Sequence of chain 1.V:
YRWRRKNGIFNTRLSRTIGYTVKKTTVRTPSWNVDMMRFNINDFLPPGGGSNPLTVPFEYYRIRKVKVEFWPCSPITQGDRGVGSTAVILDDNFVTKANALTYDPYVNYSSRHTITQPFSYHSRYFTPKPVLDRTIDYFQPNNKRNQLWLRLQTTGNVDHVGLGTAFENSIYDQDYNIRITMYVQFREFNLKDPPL

Sequence of chain 1.PA:
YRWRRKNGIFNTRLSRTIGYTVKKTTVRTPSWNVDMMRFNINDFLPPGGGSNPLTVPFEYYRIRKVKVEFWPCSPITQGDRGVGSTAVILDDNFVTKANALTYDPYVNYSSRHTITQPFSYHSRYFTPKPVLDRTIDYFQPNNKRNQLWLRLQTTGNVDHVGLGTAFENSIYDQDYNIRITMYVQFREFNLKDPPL

The small molecule below binds the protein below.
Small molecule (SMILES): Nc1ccn([C@H]2C[C@H](O[P](=O)(O)OC[C@H]3O[C@@H](n4ccc(N)nc4=O)C[C@@H]3O[P](=O)(O)OC[C@H]3O[C@@H](n4cnc5c(=O)[nH]c(N)nc54)C[C@@H]3O[P](=O)(O)OC[C@H]3O[C@@H](n4cnc5c(=O)[nH]c(N)nc54)C[C@@H]3O)[C@@H](COP(=O)=O)O2)c(=O)n1

Sequence of chain 1.QA:
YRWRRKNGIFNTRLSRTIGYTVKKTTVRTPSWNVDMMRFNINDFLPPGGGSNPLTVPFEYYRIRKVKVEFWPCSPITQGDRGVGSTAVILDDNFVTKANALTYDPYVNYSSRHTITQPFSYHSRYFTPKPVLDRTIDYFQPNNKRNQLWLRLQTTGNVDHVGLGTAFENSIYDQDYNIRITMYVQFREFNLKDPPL

Binding-site contacts:
Ligand atom C6 contacts residue LYS67 of chain 1.QA at 3.8 Å.
Ligand atom C5 contacts residue TYR125 of chain 1.QA at 4.0 Å (hydrophobic).
Ligand atom O6 contacts residue TYR125 of chain 1.QA at 4.2 Å.
Ligand atom OP1 contacts residue TRP71 of chain 1.QA at 3.4 Å.
Ligand atom OP2 contacts residue TYR121 of chain 1.QA at 3.1 Å.
Ligand atom C4' contacts residue ASN11 of chain 1.QA at 4.2 Å.
Ligand atom N3 contacts residue TYR125 of chain 1.QA at 3.8 Å.
Ligand atom O3' contacts residue ASN11 of chain 1.QA at 3.5 Å (h-bond).
Ligand atom N2 contacts residue TYR125 of chain 1.QA at 3.8 Å.
Ligand atom C5' contacts residue TRP71 of chain 1.QA at 3.7 Å (hydrophobic).
Ligand atom P contacts residue THR114 of chain 1.PA at 3.1 Å.
Ligand atom C2' contacts residue LYS67 of chain 1.QA at 3.7 Å.
Ligand atom O3' contacts residue ARG13 of chain 1.QA at 4.0 Å.
Ligand atom C2' contacts residue TYR183 of chain 1.QA at 3.9 Å (hydrophobic).
Ligand atom C2' contacts residue TYR125 of chain 1.QA at 3.8 Å (hydrophobic).
Ligand atom OP1 contacts residue ARG13 of chain 1.QA at 3.9 Å.
Ligand atom N9 contacts residue TYR125 of chain 1.QA at 4.0 Å.
Ligand atom C4 contacts residue TYR125 of chain 1.QA at 4.0 Å (hydrophobic).
Ligand atom O6 contacts residue SER123 of chain 1.QA at 3.9 Å.
Ligand atom N7 contacts residue LYS67 of chain 1.QA at 3.0 Å (salt-bridge).
Ligand atom C3' contacts residue TYR183 of chain 1.QA at 3.7 Å (hydrophobic).
Ligand atom OP1 contacts residue THR114 of chain 1.PA at 3.4 Å (h-bond).
Ligand atom C6 contacts residue TYR125 of chain 1.QA at 4.0 Å (hydrophobic).
Ligand atom O3' contacts residue THR114 of chain 1.PA at 3.6 Å.
Ligand atom OP2 contacts residue ARG112 of chain 1.PA at 2.5 Å (salt-bridge).
Ligand atom C8 contacts residue TYR183 of chain 1.QA at 3.7 Å (hydrophobic).
Ligand atom O5' contacts residue TYR183 of chain 1.QA at 4.0 Å.
Ligand atom C5 contacts residue LYS67 of chain 1.QA at 4.0 Å.
Ligand atom C8 contacts residue LYS67 of chain 1.QA at 3.3 Å.
Ligand atom C3' contacts residue ARG13 of chain 1.QA at 4.1 Å.
Ligand atom OP1 contacts residue LYS6 of chain 1.V at 3.9 Å.
Ligand atom OP2 contacts residue ARG13 of chain 1.QA at 2.2 Å (salt-bridge).
Ligand atom P contacts residue ARG13 of chain 1.QA at 3.4 Å.
Ligand atom O5' contacts residue ARG112 of chain 1.PA at 4.2 Å.
Ligand atom OP2 contacts residue THR114 of chain 1.PA at 2.3 Å (h-bond).
Ligand atom C2 contacts residue TYR125 of chain 1.QA at 3.7 Å (hydrophobic).
Ligand atom OP2 contacts residue TYR183 of chain 1.QA at 3.2 Å.
Ligand atom P contacts residue ARG112 of chain 1.PA at 3.9 Å.
Ligand atom N1 contacts residue TYR125 of chain 1.QA at 4.0 Å.
Ligand atom O6 contacts residue LYS67 of chain 1.QA at 4.1 Å.